Binding-site contacts:
Ligand atom C6 contacts residue ASP15 of chain 1.A at 4.2 Å.
Ligand atom C1 contacts residue ASP53 of chain 1.A at 3.8 Å.
Ligand atom C4 contacts residue TYR18 of chain 1.A at 3.7 Å (hydrophobic).
Ligand atom O4 contacts residue ASP15 of chain 1.A at 3.7 Å.
Ligand atom O4 contacts residue TYR18 of chain 1.A at 2.4 Å (h-bond).
Ligand atom O6 contacts residue ASP17 of chain 1.A at 2.6 Å (salt-bridge).
Ligand atom O6 contacts residue ASP53 of chain 1.A at 3.7 Å.
Ligand atom O3 contacts residue GLN306 of chain 1.A at 3.6 Å (h-bond).
Ligand atom C7 contacts residue TRP308 of chain 1.A at 3.7 Å (hydrophobic).
Ligand atom N2 contacts residue TYR340 of chain 1.A at 3.9 Å.
Ligand atom C5 contacts residue ASP15 of chain 1.A at 4.4 Å.
Ligand atom C3 contacts residue PRO341 of chain 1.A at 4.4 Å (hydrophobic).
Ligand atom C1 contacts residue TYR340 of chain 1.A at 4.2 Å (hydrophobic).
Ligand atom O5 contacts residue TYR340 of chain 1.A at 4.2 Å.
Ligand atom C4 contacts residue ASP15 of chain 1.A at 3.5 Å.
Ligand atom O3 contacts residue ASP15 of chain 1.A at 4.4 Å.
Ligand atom O5 contacts residue ASP53 of chain 1.A at 3.5 Å (salt-bridge).
Ligand atom O6 contacts residue ASP15 of chain 1.A at 3.5 Å.
Ligand atom O1 contacts residue ASP53 of chain 1.A at 3.0 Å (salt-bridge).
Ligand atom C4 contacts residue TYR340 of chain 1.A at 3.7 Å (hydrophobic).
Ligand atom C3 contacts residue HIS314 of chain 1.A at 4.3 Å.
Ligand atom O6 contacts residue GLN49 of chain 1.A at 4.1 Å.
Ligand atom O3 contacts residue PRO341 of chain 1.A at 3.2 Å.
Ligand atom C6 contacts residue ASP53 of chain 1.A at 4.1 Å.
Ligand atom O4 contacts residue PRO341 of chain 1.A at 4.1 Å.
Ligand atom N2 contacts residue TRP308 of chain 1.A at 3.0 Å (h-bond).
Ligand atom C8 contacts residue TRP308 of chain 1.A at 3.6 Å (hydrophobic).
Ligand atom C2 contacts residue TYR340 of chain 1.A at 3.2 Å (hydrophobic).
Ligand atom C2 contacts residue TRP308 of chain 1.A at 3.9 Å (hydrophobic).
Ligand atom O4 contacts residue GLN306 of chain 1.A at 4.0 Å.
Ligand atom C6 contacts residue TYR18 of chain 1.A at 4.4 Å (hydrophobic).
Ligand atom C3 contacts residue GLN306 of chain 1.A at 4.1 Å.
Ligand atom C6 contacts residue ASP17 of chain 1.A at 3.8 Å.
Ligand atom O3 contacts residue TYR340 of chain 1.A at 3.5 Å.
Ligand atom C3 contacts residue TRP308 of chain 1.A at 3.6 Å (hydrophobic).
Ligand atom O1 contacts residue GLY56 of chain 1.A at 4.2 Å.
Ligand atom O7 contacts residue TYR340 of chain 1.A at 3.5 Å (h-bond).
Ligand atom O3 contacts residue TRP308 of chain 1.A at 3.0 Å (h-bond).
Ligand atom C7 contacts residue TYR340 of chain 1.A at 3.9 Å (hydrophobic).
Ligand atom C3 contacts residue TYR340 of chain 1.A at 3.7 Å (hydrophobic).

This protein binds this small molecule.
Small molecule (SMILES): CC(=O)N[C@@H]1[C@@H](O)[C@H](O)[C@@H](CO)O[C@H]1O

Sequence of chain 1.A:
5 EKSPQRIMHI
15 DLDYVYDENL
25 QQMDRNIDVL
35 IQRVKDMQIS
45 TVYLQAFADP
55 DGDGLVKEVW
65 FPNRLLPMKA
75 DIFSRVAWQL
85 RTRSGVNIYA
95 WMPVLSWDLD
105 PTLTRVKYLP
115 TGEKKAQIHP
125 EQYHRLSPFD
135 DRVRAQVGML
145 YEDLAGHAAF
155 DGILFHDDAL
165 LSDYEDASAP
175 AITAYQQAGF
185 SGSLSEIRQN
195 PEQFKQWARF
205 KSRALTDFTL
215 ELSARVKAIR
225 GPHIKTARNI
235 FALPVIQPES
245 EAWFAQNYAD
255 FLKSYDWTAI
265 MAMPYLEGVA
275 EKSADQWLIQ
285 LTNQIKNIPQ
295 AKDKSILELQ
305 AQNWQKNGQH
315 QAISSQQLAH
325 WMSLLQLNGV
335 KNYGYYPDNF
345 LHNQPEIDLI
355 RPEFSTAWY